This small molecule binds to this protein.
Small molecule (SMILES): CC(=O)N[C@H]1[C@H](O[C@H]2[C@H](O)[C@@H](NC(C)=O)CO[C@@H]2CO)O[C@H](CO)[C@@H](O)[C@@H]1O

Binding-site contacts:
Ligand atom C8 contacts residue LYS62 of chain 1.A at 3.8 Å.
Ligand atom C7 contacts residue ASN63 of chain 1.A at 3.6 Å.
Ligand atom N2 contacts residue ASN63 of chain 1.A at 2.9 Å (h-bond).
Ligand atom C3 contacts residue ASN63 of chain 1.A at 3.8 Å.
Ligand atom C4 contacts residue ASN63 of chain 1.A at 4.2 Å.
Ligand atom O5 contacts residue ASN63 of chain 1.A at 2.4 Å (h-bond).
Ligand atom C2 contacts residue ASN63 of chain 1.A at 2.4 Å.
Ligand atom N2 contacts residue LYS62 of chain 1.A at 4.5 Å.
Ligand atom C1 contacts residue ASN63 of chain 1.A at 1.4 Å.
Ligand atom O7 contacts residue ASN63 of chain 1.A at 4.0 Å.
Ligand atom C5 contacts residue ASN63 of chain 1.A at 3.7 Å.

Sequence of chain 1.A:
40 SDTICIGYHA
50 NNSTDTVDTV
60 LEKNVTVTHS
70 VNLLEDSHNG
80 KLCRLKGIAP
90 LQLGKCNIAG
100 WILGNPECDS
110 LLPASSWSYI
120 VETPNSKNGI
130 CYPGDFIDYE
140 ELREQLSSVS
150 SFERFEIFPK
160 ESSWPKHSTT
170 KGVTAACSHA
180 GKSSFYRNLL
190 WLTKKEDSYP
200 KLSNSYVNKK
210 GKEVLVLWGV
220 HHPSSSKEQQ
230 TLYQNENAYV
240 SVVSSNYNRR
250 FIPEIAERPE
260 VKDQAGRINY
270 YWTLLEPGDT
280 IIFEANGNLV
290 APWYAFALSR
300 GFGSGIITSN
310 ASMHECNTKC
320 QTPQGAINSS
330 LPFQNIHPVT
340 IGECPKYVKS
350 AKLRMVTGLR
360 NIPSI